A protein and the small-molecule ligand that binds it are described below.
Small molecule (SMILES): CC1(C)[C@@H](OC(=O)CCC(=O)O)CC[C@]2(C)[C@H]3C(=O)C=C4[C@@H]5C[C@@](C)(C(=O)O)CC[C@]5(C)CC[C@@]4(C)[C@]3(C)CC[C@@H]12

Binding-site contacts:
Ligand atom O11 contacts residue ALA169 of chain 1.A at 3.8 Å.
Ligand atom C11 contacts residue SER167 of chain 1.A at 3.3 Å.
Ligand atom O33 contacts residue HIS229 of chain 1.A at 3.8 Å.
Ligand atom C2 contacts residue GLY213 of chain 1.A at 3.7 Å.
Ligand atom C12 contacts residue TYR180 of chain 1.A at 3.6 Å (hydrophobic).
Ligand atom C28 contacts residue VAL177 of chain 1.A at 3.5 Å (hydrophobic).
Ligand atom C33 contacts residue NAP1 of chain 1.E at 3.6 Å.
Ligand atom C1 contacts residue LEU214 of chain 1.A at 3.7 Å (hydrophobic).
Ligand atom C34 contacts residue THR219 of chain 1.A at 3.8 Å.
Ligand atom O32 contacts residue HIS229 of chain 1.A at 3.9 Å.
Ligand atom C16 contacts residue ALA223 of chain 1.A at 3.7 Å (hydrophobic).
Ligand atom C27 contacts residue LEU214 of chain 1.A at 3.8 Å (hydrophobic).
Ligand atom O33 contacts residue MET230 of chain 1.A at 2.9 Å (h-bond).
Ligand atom C28 contacts residue TYR180 of chain 1.A at 3.9 Å (hydrophobic).
Ligand atom O34 contacts residue NAP1 of chain 1.E at 2.6 Å (h-bond).
Ligand atom C15 contacts residue LEU123 of chain 1.A at 3.8 Å (hydrophobic).
Ligand atom C31 contacts residue MET230 of chain 1.A at 3.4 Å (hydrophobic).
Ligand atom O34 contacts residue TYR180 of chain 1.A at 2.6 Å (h-bond).
Ligand atom C18 contacts residue TYR180 of chain 1.A at 3.8 Å (hydrophobic).
Ligand atom C2 contacts residue LEU214 of chain 1.A at 3.8 Å (hydrophobic).
Ligand atom C1 contacts residue GLY213 of chain 1.A at 3.7 Å.
Ligand atom O29 contacts residue GLY213 of chain 1.A at 3.8 Å.
Ligand atom C24 contacts residue TYR174 of chain 1.A at 3.4 Å (hydrophobic).
Ligand atom C32 contacts residue MET230 of chain 1.A at 3.6 Å (hydrophobic).
Ligand atom O35 contacts residue ILE118 of chain 1.A at 3.3 Å.
Ligand atom O29 contacts residue LEU214 of chain 1.A at 3.4 Å (h-bond).
Ligand atom C2 contacts residue LEU168 of chain 1.A at 3.7 Å (hydrophobic).
Ligand atom C34 contacts residue NAP1 of chain 1.E at 3.5 Å.
Ligand atom O35 contacts residue NAP1 of chain 1.E at 3.9 Å.
Ligand atom C30 contacts residue MET230 of chain 1.A at 3.9 Å (hydrophobic).
Ligand atom O11 contacts residue SER167 of chain 1.A at 2.5 Å (h-bond).
Ligand atom C12 contacts residue SER167 of chain 1.A at 3.5 Å.
Ligand atom C7 contacts residue VAL224 of chain 1.A at 3.9 Å (hydrophobic).
Ligand atom C12 contacts residue NAP1 of chain 1.E at 3.7 Å.
Ligand atom C19 contacts residue TYR174 of chain 1.A at 3.6 Å (hydrophobic).
Ligand atom C20 contacts residue NAP1 of chain 1.E at 3.9 Å.
Ligand atom C33 contacts residue TYR180 of chain 1.A at 3.6 Å (hydrophobic).
Ligand atom O32 contacts residue MET230 of chain 1.A at 3.6 Å.
Ligand atom C23 contacts residue THR121 of chain 1.A at 3.8 Å.
Ligand atom O35 contacts residue TYR180 of chain 1.A at 3.6 Å.

Sequence of chain 1.A:
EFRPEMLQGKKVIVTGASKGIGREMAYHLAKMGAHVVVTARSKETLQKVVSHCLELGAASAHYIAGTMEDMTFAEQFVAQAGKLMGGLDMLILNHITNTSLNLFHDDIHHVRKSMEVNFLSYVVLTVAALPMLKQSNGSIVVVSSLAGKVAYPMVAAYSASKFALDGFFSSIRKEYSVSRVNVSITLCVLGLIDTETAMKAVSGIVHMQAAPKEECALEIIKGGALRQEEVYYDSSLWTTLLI